This protein binds this small molecule.
Small molecule (SMILES): CC(=O)N1CCN(Cc2cccs2)CC1

Binding-site contacts:
Ligand atom N1 contacts residue HIS41 of chain 2.A at 4.0 Å.
Ligand atom C9 contacts residue HIS164 of chain 2.A at 3.6 Å.
Ligand atom O contacts residue CYS145 of chain 2.A at 3.1 Å (h-bond).
Ligand atom C8 contacts residue GLN189 of chain 2.A at 3.7 Å.
Ligand atom O contacts residue LEU141 of chain 2.A at 4.0 Å.
Ligand atom C4 contacts residue MET49 of chain 2.A at 3.9 Å (hydrophobic).
Ligand atom C1 contacts residue GLY143 of chain 2.A at 3.7 Å.
Ligand atom C1 contacts residue CYS145 of chain 2.A at 2.7 Å (hydrophobic).
Ligand atom C8 contacts residue MET49 of chain 2.A at 3.1 Å (hydrophobic).
Ligand atom C6 contacts residue HIS41 of chain 2.A at 3.6 Å.
Ligand atom O contacts residue SER144 of chain 2.A at 3.4 Å (h-bond).
Ligand atom C contacts residue CYS145 of chain 2.A at 1.8 Å (hydrophobic).
Ligand atom C7 contacts residue MET165 of chain 2.A at 3.8 Å (hydrophobic).
Ligand atom C8 contacts residue ARG188 of chain 2.A at 3.9 Å.
Ligand atom C10 contacts residue CYS145 of chain 2.A at 3.6 Å (hydrophobic).
Ligand atom C3 contacts residue HIS41 of chain 2.A at 3.8 Å.
Ligand atom C6 contacts residue HIS164 of chain 2.A at 3.9 Å.
Ligand atom C contacts residue LEU141 of chain 2.A at 4.2 Å (hydrophobic).
Ligand atom O contacts residue ASN142 of chain 2.A at 3.8 Å.
Ligand atom N contacts residue ASN142 of chain 2.A at 3.8 Å.
Ligand atom C contacts residue SER144 of chain 2.A at 3.7 Å.
Ligand atom O contacts residue GLY143 of chain 2.A at 2.8 Å (h-bond).
Ligand atom C5 contacts residue MET49 of chain 2.A at 3.0 Å (hydrophobic).
Ligand atom C10 contacts residue HIS164 of chain 2.A at 4.2 Å.
Ligand atom C9 contacts residue CYS145 of chain 2.A at 3.9 Å (hydrophobic).
Ligand atom N contacts residue CYS145 of chain 2.A at 3.3 Å (h-bond).
Ligand atom C contacts residue HIS163 of chain 2.A at 3.7 Å.
Ligand atom C7 contacts residue ASP187 of chain 2.A at 4.2 Å.
Ligand atom C7 contacts residue MET49 of chain 2.A at 3.0 Å (hydrophobic).
Ligand atom C7 contacts residue ARG188 of chain 2.A at 4.0 Å.
Ligand atom C6 contacts residue MET49 of chain 2.A at 2.9 Å (hydrophobic).
Ligand atom S contacts residue GLN189 of chain 2.A at 3.8 Å.
Ligand atom C4 contacts residue HIS41 of chain 2.A at 3.8 Å.
Ligand atom C1 contacts residue LEU141 of chain 2.A at 4.2 Å (hydrophobic).
Ligand atom C1 contacts residue SER144 of chain 2.A at 4.2 Å.
Ligand atom C10 contacts residue ASN142 of chain 2.A at 4.0 Å.
Ligand atom C1 contacts residue ASN142 of chain 2.A at 4.2 Å.
Ligand atom C2 contacts residue ASN142 of chain 2.A at 3.8 Å.
Ligand atom S contacts residue MET49 of chain 2.A at 3.3 Å.
Ligand atom C9 contacts residue HIS41 of chain 2.A at 3.9 Å.

Sequence of chain 2.A:
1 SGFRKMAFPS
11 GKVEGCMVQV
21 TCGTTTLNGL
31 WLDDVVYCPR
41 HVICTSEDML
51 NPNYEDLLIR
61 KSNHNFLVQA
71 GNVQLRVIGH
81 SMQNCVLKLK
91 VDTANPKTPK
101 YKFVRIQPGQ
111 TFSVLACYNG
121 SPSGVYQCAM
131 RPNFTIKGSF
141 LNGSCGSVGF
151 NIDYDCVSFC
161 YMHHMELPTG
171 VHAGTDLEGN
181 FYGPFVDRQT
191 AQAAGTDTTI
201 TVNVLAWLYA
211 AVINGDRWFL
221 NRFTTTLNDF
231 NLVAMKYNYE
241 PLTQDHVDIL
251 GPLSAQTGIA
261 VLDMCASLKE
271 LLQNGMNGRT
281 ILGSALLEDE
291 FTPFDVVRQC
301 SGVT